The protein below binds the small molecule below.
Small molecule (SMILES): CN1CCN(c2ccc3[nH]c(-c4c(N)c5c(F)cccc5[nH]c4=O)nc3c2)CC1

Sequence of chain 1.B:
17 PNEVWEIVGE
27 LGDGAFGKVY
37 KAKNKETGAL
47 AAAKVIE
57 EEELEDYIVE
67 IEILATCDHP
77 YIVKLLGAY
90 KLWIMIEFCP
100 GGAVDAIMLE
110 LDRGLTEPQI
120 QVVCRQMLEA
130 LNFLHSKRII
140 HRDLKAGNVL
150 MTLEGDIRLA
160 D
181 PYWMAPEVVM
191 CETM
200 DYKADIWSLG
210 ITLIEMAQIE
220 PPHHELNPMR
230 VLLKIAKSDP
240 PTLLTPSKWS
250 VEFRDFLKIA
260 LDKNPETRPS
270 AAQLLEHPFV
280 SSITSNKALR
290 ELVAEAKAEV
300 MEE

Binding-site contacts:
Ligand atom N27 contacts residue LEU149 of chain 1.B at 3.5 Å.
Ligand atom C20 contacts residue LEU149 of chain 1.B at 3.3 Å (hydrophobic).
Ligand atom N13 contacts residue GLY101 of chain 1.B at 4.0 Å.
Ligand atom O29 contacts residue PHE97 of chain 1.B at 3.5 Å.
Ligand atom C14 contacts residue GLY101 of chain 1.B at 3.5 Å.
Ligand atom N2 contacts residue VAL299 of chain 1.B at 3.6 Å.
Ligand atom C10 contacts residue GLY101 of chain 1.B at 3.6 Å.
Ligand atom N27 contacts residue GLU96 of chain 1.B at 3.3 Å (salt-bridge).
Ligand atom C23 contacts residue ALA159 of chain 1.B at 4.0 Å (hydrophobic).
Ligand atom C7 contacts residue VAL299 of chain 1.B at 4.0 Å (hydrophobic).
Ligand atom C18 contacts residue LEU149 of chain 1.B at 3.5 Å (hydrophobic).
Ligand atom C15 contacts residue ALA102 of chain 1.B at 3.8 Å (hydrophobic).
Ligand atom C21 contacts residue LEU149 of chain 1.B at 4.0 Å (hydrophobic).
Ligand atom F22 contacts residue ASP160 of chain 1.B at 3.2 Å.
Ligand atom N11 contacts residue LEU27 of chain 1.B at 3.8 Å.
Ligand atom C28 contacts residue LEU149 of chain 1.B at 3.7 Å (hydrophobic).
Ligand atom C17 contacts residue LEU149 of chain 1.B at 3.7 Å (hydrophobic).
Ligand atom C25 contacts residue LEU149 of chain 1.B at 4.0 Å (hydrophobic).
Ligand atom C21 contacts residue ASP160 of chain 1.B at 4.1 Å.
Ligand atom C28 contacts residue CYS98 of chain 1.B at 3.9 Å (hydrophobic).
Ligand atom C23 contacts residue ASP160 of chain 1.B at 3.9 Å.
Ligand atom C9 contacts residue LEU27 of chain 1.B at 3.8 Å (hydrophobic).
Ligand atom N27 contacts residue ALA48 of chain 1.B at 3.4 Å.
Ligand atom C26 contacts residue GLU96 of chain 1.B at 4.0 Å.
Ligand atom C26 contacts residue ALA48 of chain 1.B at 3.5 Å (hydrophobic).
Ligand atom C1 contacts residue VAL299 of chain 1.B at 3.2 Å (hydrophobic).
Ligand atom C26 contacts residue LEU149 of chain 1.B at 3.3 Å (hydrophobic).
Ligand atom C25 contacts residue ALA48 of chain 1.B at 3.6 Å (hydrophobic).
Ligand atom C9 contacts residue GLY101 of chain 1.B at 4.0 Å.
Ligand atom C16 contacts residue GLY101 of chain 1.B at 4.0 Å.
Ligand atom C14 contacts residue ALA102 of chain 1.B at 4.1 Å (hydrophobic).
Ligand atom C28 contacts residue ALA48 of chain 1.B at 4.0 Å (hydrophobic).
Ligand atom C10 contacts residue LEU27 of chain 1.B at 3.9 Å (hydrophobic).
Ligand atom C15 contacts residue GLY101 of chain 1.B at 3.7 Å.
Ligand atom C24 contacts residue ILE95 of chain 1.B at 3.4 Å (hydrophobic).
Ligand atom C25 contacts residue GLU96 of chain 1.B at 3.8 Å.
Ligand atom O29 contacts residue CYS98 of chain 1.B at 3.0 Å (h-bond).
Ligand atom C25 contacts residue ILE95 of chain 1.B at 3.6 Å (hydrophobic).
Ligand atom C23 contacts residue ILE95 of chain 1.B at 4.0 Å (hydrophobic).
Ligand atom N27 contacts residue CYS98 of chain 1.B at 4.1 Å.